The small molecule below binds the protein below.
Small molecule (SMILES): CC(=O)N[C@H]1[C@H](O[C@H]2[C@H](O)[C@@H](NC(C)=O)CO[C@@H]2CO[C@@H]2O[C@@H](C)[C@@H](O)[C@@H](O)[C@@H]2O)O[C@H](CO)[C@@H](O)[C@@H]1O

Sequence of chain 2.A:
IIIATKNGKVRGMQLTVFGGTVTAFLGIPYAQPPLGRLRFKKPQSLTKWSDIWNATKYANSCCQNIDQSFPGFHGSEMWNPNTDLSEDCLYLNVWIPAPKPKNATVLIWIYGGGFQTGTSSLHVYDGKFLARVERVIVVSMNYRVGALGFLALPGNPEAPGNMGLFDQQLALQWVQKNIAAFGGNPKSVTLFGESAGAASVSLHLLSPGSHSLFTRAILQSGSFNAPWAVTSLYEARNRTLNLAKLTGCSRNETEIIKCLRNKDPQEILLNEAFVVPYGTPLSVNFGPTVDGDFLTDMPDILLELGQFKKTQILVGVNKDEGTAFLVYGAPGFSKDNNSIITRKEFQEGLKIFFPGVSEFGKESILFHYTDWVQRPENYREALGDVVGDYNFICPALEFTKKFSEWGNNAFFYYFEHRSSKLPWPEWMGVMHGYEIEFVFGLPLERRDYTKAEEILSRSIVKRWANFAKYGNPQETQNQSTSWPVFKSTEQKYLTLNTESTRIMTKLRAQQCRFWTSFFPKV

Binding-site contacts:
Ligand atom C5 contacts residue ASN245 of chain 2.A at 3.2 Å.
Ligand atom O7 contacts residue PRO281 of chain 2.A at 3.5 Å.
Ligand atom C6 contacts residue LYS248 of chain 2.A at 3.4 Å.
Ligand atom C3 contacts residue ASN241 of chain 2.A at 3.8 Å.
Ligand atom C5 contacts residue PRO281 of chain 2.A at 4.2 Å (hydrophobic).
Ligand atom O6 contacts residue TYR282 of chain 2.A at 2.8 Å (h-bond).
Ligand atom O3 contacts residue PHE278 of chain 2.A at 3.3 Å (h-bond).
Ligand atom C4 contacts residue ASN241 of chain 2.A at 4.3 Å.
Ligand atom O4 contacts residue PHE278 of chain 2.A at 3.9 Å.
Ligand atom C4 contacts residue ASN245 of chain 2.A at 3.9 Å.
Ligand atom O4 contacts residue LEU249 of chain 2.A at 4.0 Å.
Ligand atom C3 contacts residue ASN245 of chain 2.A at 4.1 Å.
Ligand atom O6 contacts residue ASN245 of chain 2.A at 3.1 Å (h-bond).
Ligand atom O5 contacts residue ASN245 of chain 2.A at 3.9 Å.
Ligand atom C1 contacts residue ASN245 of chain 2.A at 4.0 Å.
Ligand atom C1 contacts residue LYS248 of chain 2.A at 4.2 Å.
Ligand atom O3 contacts residue PRO281 of chain 2.A at 4.3 Å.
Ligand atom C1 contacts residue ASN245 of chain 2.A at 4.0 Å.
Ligand atom C3 contacts residue PHE278 of chain 2.A at 3.5 Å (hydrophobic).
Ligand atom O5 contacts residue LYS248 of chain 2.A at 3.3 Å (salt-bridge).
Ligand atom C6 contacts residue ASN245 of chain 2.A at 3.6 Å.
Ligand atom C5 contacts residue LYS248 of chain 2.A at 4.2 Å.
Ligand atom O5 contacts residue PRO281 of chain 2.A at 4.2 Å.
Ligand atom C4 contacts residue PHE278 of chain 2.A at 3.2 Å (hydrophobic).
Ligand atom O5 contacts residue ASN245 of chain 2.A at 3.0 Å (h-bond).
Ligand atom C6 contacts residue TYR282 of chain 2.A at 3.7 Å (hydrophobic).
Ligand atom O5 contacts residue ASN241 of chain 2.A at 2.4 Å (h-bond).
Ligand atom C5 contacts residue ASN241 of chain 2.A at 3.7 Å.
Ligand atom N2 contacts residue ASN241 of chain 2.A at 2.9 Å (h-bond).
Ligand atom C6 contacts residue ASN245 of chain 2.A at 3.4 Å.
Ligand atom C7 contacts residue ASN241 of chain 2.A at 3.8 Å.
Ligand atom C6 contacts residue PRO281 of chain 2.A at 3.9 Å (hydrophobic).
Ligand atom O3 contacts residue PRO281 of chain 2.A at 3.7 Å.
Ligand atom C5 contacts residue ASN245 of chain 2.A at 3.9 Å.
Ligand atom O2 contacts residue PRO281 of chain 2.A at 4.2 Å.
Ligand atom C6 contacts residue LEU249 of chain 2.A at 3.6 Å (hydrophobic).
Ligand atom C1 contacts residue ASN241 of chain 2.A at 1.4 Å.
Ligand atom C2 contacts residue ASN241 of chain 2.A at 2.5 Å.
Ligand atom C2 contacts residue PRO281 of chain 2.A at 4.3 Å (hydrophobic).
Ligand atom C4 contacts residue LEU249 of chain 2.A at 4.3 Å (hydrophobic).